Sequence of chain 41.S:
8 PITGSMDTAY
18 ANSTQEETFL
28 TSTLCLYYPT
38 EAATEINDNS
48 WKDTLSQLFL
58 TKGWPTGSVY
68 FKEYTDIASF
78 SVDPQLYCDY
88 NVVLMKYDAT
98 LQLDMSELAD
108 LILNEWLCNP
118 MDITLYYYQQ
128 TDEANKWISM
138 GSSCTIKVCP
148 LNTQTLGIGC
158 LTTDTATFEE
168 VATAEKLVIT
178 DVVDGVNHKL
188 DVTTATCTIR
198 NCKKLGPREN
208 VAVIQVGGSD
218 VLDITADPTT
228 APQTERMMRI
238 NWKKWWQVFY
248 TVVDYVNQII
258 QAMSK

This protein binds this small molecule.
Small molecule (SMILES): CC(=O)N[C@H]1[C@H](O[C@H]2[C@H](O)[C@@H](NC(C)=O)CO[C@@H]2CO)O[C@H](CO)[C@@H](O)[C@@H]1O

Binding-site contacts:
Ligand atom C2 contacts residue ASN19 of chain 41.S at 3.4 Å.
Ligand atom C1 contacts residue ASN19 of chain 41.S at 1.9 Å.
Ligand atom O6 contacts residue ASN19 of chain 41.S at 4.4 Å.
Ligand atom C8 contacts residue TYR17 of chain 41.S at 4.2 Å (hydrophobic).
Ligand atom O5 contacts residue ASN19 of chain 41.S at 2.2 Å (h-bond).
Ligand atom N2 contacts residue ASN19 of chain 41.S at 4.1 Å.
Ligand atom C3 contacts residue ASN19 of chain 41.S at 4.4 Å.
Ligand atom C5 contacts residue ASN19 of chain 41.S at 3.4 Å.
Ligand atom C6 contacts residue ASN19 of chain 41.S at 4.1 Å.